Binding-site contacts:
Ligand atom O1B contacts residue LYS111 of chain 1.A at 3.5 Å.
Ligand atom O1A contacts residue LYS111 of chain 1.A at 3.6 Å.
Ligand atom O3A contacts residue GLY108 of chain 1.A at 3.4 Å.
Ligand atom O2G contacts residue MG1 of chain 1.C at 1.9 Å.
Ligand atom O2B contacts residue SER109 of chain 1.A at 3.3 Å (h-bond).
Ligand atom O1B contacts residue THR112 of chain 1.A at 3.0 Å (h-bond).
Ligand atom C2 contacts residue GLU317 of chain 1.A at 3.8 Å.
Ligand atom C2 contacts residue THR316 of chain 1.A at 3.5 Å.
Ligand atom O4' contacts residue GLN113 of chain 1.A at 3.6 Å.
Ligand atom O5' contacts residue GLN113 of chain 1.A at 3.3 Å.
Ligand atom O1G contacts residue MG1 of chain 1.C at 3.6 Å.
Ligand atom O1A contacts residue GLN113 of chain 1.A at 2.7 Å (h-bond).
Ligand atom O2B contacts residue MET106 of chain 1.A at 3.7 Å.
Ligand atom N3B contacts residue MG1 of chain 1.C at 3.5 Å.
Ligand atom N6 contacts residue ARG158 of chain 1.A at 3.2 Å (salt-bridge).
Ligand atom PA contacts residue GLN113 of chain 1.A at 3.8 Å.
Ligand atom N1 contacts residue GLU317 of chain 1.A at 3.7 Å.
Ligand atom O2B contacts residue GLY110 of chain 1.A at 3.2 Å (h-bond).
Ligand atom O1G contacts residue LYS111 of chain 1.A at 2.8 Å (salt-bridge).
Ligand atom PB contacts residue LYS111 of chain 1.A at 3.7 Å.
Ligand atom O3A contacts residue GLY110 of chain 1.A at 3.3 Å (h-bond).
Ligand atom N1 contacts residue THR316 of chain 1.A at 3.6 Å (h-bond).
Ligand atom O2G contacts residue GLU151 of chain 1.A at 3.7 Å.
Ligand atom O2B contacts residue GLY108 of chain 1.A at 3.6 Å.
Ligand atom PB contacts residue MG1 of chain 1.C at 3.3 Å.
Ligand atom PG contacts residue MG1 of chain 1.C at 3.1 Å.
Ligand atom C8 contacts residue GLN113 of chain 1.A at 3.6 Å.
Ligand atom N6 contacts residue GLN161 of chain 1.A at 2.8 Å (h-bond).
Ligand atom O2B contacts residue LYS111 of chain 1.A at 2.7 Å (salt-bridge).
Ligand atom O1A contacts residue THR112 of chain 1.A at 2.9 Å (h-bond).
Ligand atom C6 contacts residue ARG158 of chain 1.A at 3.4 Å.
Ligand atom O3A contacts residue SER109 of chain 1.A at 3.8 Å.
Ligand atom C5 contacts residue ARG158 of chain 1.A at 3.6 Å.
Ligand atom N3B contacts residue GLY108 of chain 1.A at 3.0 Å (h-bond).
Ligand atom O1B contacts residue MG1 of chain 1.C at 2.1 Å.
Ligand atom N3B contacts residue PHE107 of chain 1.A at 3.7 Å.
Ligand atom N7 contacts residue ARG158 of chain 1.A at 3.7 Å.
Ligand atom PB contacts residue GLY108 of chain 1.A at 3.6 Å.
Ligand atom N3B contacts residue LYS111 of chain 1.A at 3.7 Å.
Ligand atom O1A contacts residue GLY110 of chain 1.A at 3.4 Å.

This small molecule binds to this protein.
Small molecule (SMILES): Nc1ncnc2c1ncn2[C@@H]1O[C@H](CO[P](=O)(O)O[P](=O)(O)NP(=O)(O)O)[C@@H](O)[C@H]1O

Sequence of chain 1.A:
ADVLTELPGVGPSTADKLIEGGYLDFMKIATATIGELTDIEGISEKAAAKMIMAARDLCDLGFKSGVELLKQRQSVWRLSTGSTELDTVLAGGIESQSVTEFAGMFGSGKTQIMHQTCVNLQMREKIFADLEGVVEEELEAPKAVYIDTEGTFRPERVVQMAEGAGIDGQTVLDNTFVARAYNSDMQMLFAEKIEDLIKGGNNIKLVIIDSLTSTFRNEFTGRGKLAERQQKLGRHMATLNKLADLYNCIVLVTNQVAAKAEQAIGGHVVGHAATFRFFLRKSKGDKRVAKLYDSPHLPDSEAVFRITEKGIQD